Binding-site contacts:
Ligand atom C contacts residue ARG87 of chain 1.A at 3.6 Å.
Ligand atom N contacts residue CYS104 of chain 1.A at 3.7 Å.
Ligand atom N contacts residue TYR91 of chain 1.A at 2.9 Å (h-bond).
Ligand atom OAD contacts residue TYR189 of chain 1.A at 2.6 Å (h-bond).
Ligand atom CAX contacts residue ILE187 of chain 1.A at 3.6 Å (hydrophobic).
Ligand atom CAS contacts residue SER281 of chain 1.A at 3.5 Å.
Ligand atom CAS contacts residue ILE187 of chain 1.A at 3.8 Å (hydrophobic).
Ligand atom CB contacts residue LEU321 of chain 1.A at 3.9 Å (hydrophobic).
Ligand atom CAN contacts residue FE21 of chain 1.B at 3.6 Å.
Ligand atom CAA contacts residue LEU231 of chain 1.A at 3.4 Å (hydrophobic).
Ligand atom OAH contacts residue SER281 of chain 1.A at 2.6 Å (h-bond).
Ligand atom SAI contacts residue FE21 of chain 1.B at 2.5 Å.
Ligand atom OAF contacts residue PRO283 of chain 1.A at 3.8 Å.
Ligand atom OAH contacts residue GLN225 of chain 1.A at 3.7 Å.
Ligand atom CA contacts residue CYS104 of chain 1.A at 3.8 Å (hydrophobic).
Ligand atom OAH contacts residue TYR189 of chain 1.A at 3.8 Å.
Ligand atom SAQ contacts residue HIS214 of chain 1.A at 3.5 Å (h-bond).
Ligand atom O contacts residue SER183 of chain 1.A at 2.7 Å (h-bond).
Ligand atom SAI contacts residue PHE285 of chain 1.A at 3.8 Å.
Ligand atom O contacts residue ARG87 of chain 1.A at 2.9 Å (salt-bridge).
Ligand atom OAD contacts residue VAL272 of chain 1.A at 3.8 Å.
Ligand atom CAA contacts residue HIS270 of chain 1.A at 3.7 Å.
Ligand atom CAA contacts residue VAL272 of chain 1.A at 3.8 Å (hydrophobic).
Ligand atom OXT contacts residue ARG87 of chain 1.A at 2.8 Å (salt-bridge).
Ligand atom CAA contacts residue FE21 of chain 1.B at 3.8 Å.
Ligand atom OAF contacts residue PHE285 of chain 1.A at 3.4 Å.
Ligand atom CAK contacts residue PHE211 of chain 1.A at 3.5 Å (hydrophobic).
Ligand atom SAI contacts residue ASP216 of chain 1.A at 3.1 Å (salt-bridge).
Ligand atom C contacts residue SER183 of chain 1.A at 3.6 Å.
Ligand atom CAT contacts residue LEU324 of chain 1.A at 3.6 Å (hydrophobic).
Ligand atom OAF contacts residue ILE187 of chain 1.A at 3.7 Å.
Ligand atom NAO contacts residue LEU324 of chain 1.A at 3.8 Å.
Ligand atom SAI contacts residue HIS214 of chain 1.A at 3.3 Å (h-bond).
Ligand atom C contacts residue CYS104 of chain 1.A at 3.9 Å (hydrophobic).
Ligand atom NAO contacts residue PHE285 of chain 1.A at 3.7 Å.
Ligand atom CAL contacts residue LEU324 of chain 1.A at 3.8 Å (hydrophobic).
Ligand atom CAK contacts residue FE21 of chain 1.B at 3.5 Å.
Ligand atom CAK contacts residue HIS214 of chain 1.A at 3.3 Å.
Ligand atom SAQ contacts residue FE21 of chain 1.B at 2.7 Å.
Ligand atom CAS contacts residue TYR189 of chain 1.A at 3.6 Å (hydrophobic).

Sequence of chain 1.A:
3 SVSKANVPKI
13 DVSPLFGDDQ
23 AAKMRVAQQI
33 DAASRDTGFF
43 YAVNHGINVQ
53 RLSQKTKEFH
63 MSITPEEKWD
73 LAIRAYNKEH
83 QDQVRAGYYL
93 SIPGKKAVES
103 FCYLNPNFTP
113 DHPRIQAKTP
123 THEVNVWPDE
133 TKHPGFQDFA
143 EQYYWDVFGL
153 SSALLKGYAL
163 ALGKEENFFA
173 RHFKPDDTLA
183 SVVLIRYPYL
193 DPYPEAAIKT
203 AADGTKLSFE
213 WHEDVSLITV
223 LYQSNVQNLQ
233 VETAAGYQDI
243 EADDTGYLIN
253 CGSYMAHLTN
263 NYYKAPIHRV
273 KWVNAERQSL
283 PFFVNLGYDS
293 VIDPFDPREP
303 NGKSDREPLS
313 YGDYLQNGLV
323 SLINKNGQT

The small molecule below binds the protein below.
Small molecule (SMILES): CSC[C@@H](OC(=O)[C@H](CS)NC(=O)CCC[C@H](N)C(=O)O)C(=O)O